A small-molecule ligand and the protein it binds are described below.
Small molecule (SMILES): COc1cc(CNC(=O)CCCC/C=C/C(C)C)ccc1O

Sequence of chain 1.D:
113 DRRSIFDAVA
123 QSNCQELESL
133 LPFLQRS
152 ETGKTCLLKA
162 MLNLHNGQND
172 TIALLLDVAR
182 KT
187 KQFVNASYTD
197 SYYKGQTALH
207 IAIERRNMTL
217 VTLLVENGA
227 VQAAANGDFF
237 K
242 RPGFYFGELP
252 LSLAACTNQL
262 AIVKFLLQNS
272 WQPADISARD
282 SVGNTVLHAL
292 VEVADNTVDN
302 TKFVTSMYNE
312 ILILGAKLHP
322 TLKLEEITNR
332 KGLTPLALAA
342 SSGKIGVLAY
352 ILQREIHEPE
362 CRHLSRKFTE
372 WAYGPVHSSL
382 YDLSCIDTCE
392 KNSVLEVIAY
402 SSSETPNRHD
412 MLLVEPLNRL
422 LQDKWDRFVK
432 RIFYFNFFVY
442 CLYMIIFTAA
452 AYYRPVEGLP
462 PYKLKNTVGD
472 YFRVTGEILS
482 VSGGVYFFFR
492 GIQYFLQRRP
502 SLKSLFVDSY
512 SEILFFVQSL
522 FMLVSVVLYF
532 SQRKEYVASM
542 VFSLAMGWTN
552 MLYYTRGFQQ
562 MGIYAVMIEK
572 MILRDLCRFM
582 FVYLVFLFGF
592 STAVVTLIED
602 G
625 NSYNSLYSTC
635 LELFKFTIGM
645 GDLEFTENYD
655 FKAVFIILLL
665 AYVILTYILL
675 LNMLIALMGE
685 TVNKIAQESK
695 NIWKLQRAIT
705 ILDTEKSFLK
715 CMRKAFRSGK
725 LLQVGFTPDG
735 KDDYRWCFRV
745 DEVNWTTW

Binding-site contacts:
Ligand atom C27 contacts residue THR550 of chain 1.A at 4.3 Å.
Ligand atom O10 contacts residue GLU570 of chain 1.A at 3.4 Å (salt-bridge).
Ligand atom C13 contacts residue PHE516 of chain 1.A at 4.3 Å (hydrophobic).
Ligand atom C5 contacts residue ALA566 of chain 1.A at 4.1 Å (hydrophobic).
Ligand atom C13 contacts residue TYR554 of chain 1.A at 3.7 Å (hydrophobic).
Ligand atom C24 contacts residue LEU515 of chain 1.A at 3.9 Å (hydrophobic).
Ligand atom C36 contacts residue MET547 of chain 1.A at 4.0 Å (hydrophobic).
Ligand atom C24 contacts residue TYR511 of chain 1.A at 3.4 Å (hydrophobic).
Ligand atom C13 contacts residue LEU515 of chain 1.A at 4.2 Å (hydrophobic).
Ligand atom C17 contacts residue THR550 of chain 1.A at 3.6 Å.
Ligand atom C38 contacts residue MET547 of chain 1.A at 4.2 Å (hydrophobic).
Ligand atom C13 contacts residue ASN551 of chain 1.A at 3.5 Å.
Ligand atom C44 contacts residue LEU662 of chain 1.D at 3.3 Å (hydrophobic).
Ligand atom C27 contacts residue LEU669 of chain 1.D at 4.2 Å (hydrophobic).
Ligand atom O10 contacts residue SER512 of chain 1.A at 4.3 Å.
Ligand atom C2 contacts residue ASN551 of chain 1.A at 4.3 Å.
Ligand atom N21 contacts residue LEU515 of chain 1.A at 4.2 Å.
Ligand atom C40 contacts residue PHE543 of chain 1.A at 3.6 Å (hydrophobic).
Ligand atom N21 contacts residue THR550 of chain 1.A at 3.3 Å.
Ligand atom O10 contacts residue ARG557 of chain 1.A at 3.9 Å.
Ligand atom C22 contacts residue TYR511 of chain 1.A at 3.6 Å (hydrophobic).
Ligand atom O23 contacts residue TYR511 of chain 1.A at 3.4 Å (h-bond).
Ligand atom C22 contacts residue THR550 of chain 1.A at 4.0 Å.
Ligand atom C17 contacts residue LEU553 of chain 1.A at 4.2 Å (hydrophobic).
Ligand atom O12 contacts residue TYR554 of chain 1.A at 3.7 Å.
Ligand atom C4 contacts residue GLU570 of chain 1.A at 4.1 Å.
Ligand atom O23 contacts residue ILE573 of chain 1.A at 3.4 Å.
Ligand atom C22 contacts residue LEU515 of chain 1.A at 4.2 Å (hydrophobic).
Ligand atom C44 contacts residue ALA546 of chain 1.A at 4.3 Å (hydrophobic).
Ligand atom O12 contacts residue SER512 of chain 1.A at 3.3 Å.
Ligand atom C44 contacts residue PHE543 of chain 1.A at 3.8 Å (hydrophobic).
Ligand atom C5 contacts residue GLU570 of chain 1.A at 4.1 Å.
Ligand atom C3 contacts residue TYR554 of chain 1.A at 4.4 Å (hydrophobic).
Ligand atom C2 contacts residue THR550 of chain 1.A at 4.3 Å.
Ligand atom C44 contacts residue PHE591 of chain 1.D at 4.2 Å (hydrophobic).
Ligand atom C2 contacts residue LEU515 of chain 1.A at 4.2 Å (hydrophobic).
Ligand atom C13 contacts residue SER512 of chain 1.A at 3.7 Å.
Ligand atom C38 contacts residue PHE543 of chain 1.A at 4.1 Å (hydrophobic).
Ligand atom C1 contacts residue LEU553 of chain 1.A at 4.3 Å (hydrophobic).
Ligand atom C33 contacts residue LEU669 of chain 1.D at 4.0 Å (hydrophobic).

Sequence of chain 1.A:
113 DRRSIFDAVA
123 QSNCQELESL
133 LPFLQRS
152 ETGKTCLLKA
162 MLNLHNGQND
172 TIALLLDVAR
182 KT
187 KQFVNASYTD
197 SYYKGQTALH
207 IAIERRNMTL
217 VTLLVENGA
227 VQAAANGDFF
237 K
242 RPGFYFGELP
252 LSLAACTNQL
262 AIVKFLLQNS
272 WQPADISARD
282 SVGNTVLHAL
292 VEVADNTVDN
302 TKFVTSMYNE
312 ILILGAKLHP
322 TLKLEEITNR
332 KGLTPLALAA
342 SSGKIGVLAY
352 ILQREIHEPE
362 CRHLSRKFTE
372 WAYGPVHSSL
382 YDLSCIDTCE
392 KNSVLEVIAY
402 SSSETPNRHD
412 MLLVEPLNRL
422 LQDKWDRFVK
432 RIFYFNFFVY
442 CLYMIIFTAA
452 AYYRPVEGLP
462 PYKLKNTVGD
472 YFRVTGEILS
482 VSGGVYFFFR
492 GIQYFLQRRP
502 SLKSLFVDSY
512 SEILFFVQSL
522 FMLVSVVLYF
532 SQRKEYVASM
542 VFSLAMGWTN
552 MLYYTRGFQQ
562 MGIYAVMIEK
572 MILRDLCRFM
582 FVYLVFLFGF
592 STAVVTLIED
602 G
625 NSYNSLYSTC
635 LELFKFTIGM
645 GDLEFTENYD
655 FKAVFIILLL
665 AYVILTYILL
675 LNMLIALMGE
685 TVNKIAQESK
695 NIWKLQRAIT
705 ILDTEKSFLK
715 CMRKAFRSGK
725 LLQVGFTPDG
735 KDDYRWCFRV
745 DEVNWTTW